The small molecule below binds the protein below.
Small molecule (SMILES): Cc1noc(C)c1S(=O)(=O)N[C@H](C)c1ccc(-c2cc(F)cnc2Cl)cc1

Sequence of chain 1.A:
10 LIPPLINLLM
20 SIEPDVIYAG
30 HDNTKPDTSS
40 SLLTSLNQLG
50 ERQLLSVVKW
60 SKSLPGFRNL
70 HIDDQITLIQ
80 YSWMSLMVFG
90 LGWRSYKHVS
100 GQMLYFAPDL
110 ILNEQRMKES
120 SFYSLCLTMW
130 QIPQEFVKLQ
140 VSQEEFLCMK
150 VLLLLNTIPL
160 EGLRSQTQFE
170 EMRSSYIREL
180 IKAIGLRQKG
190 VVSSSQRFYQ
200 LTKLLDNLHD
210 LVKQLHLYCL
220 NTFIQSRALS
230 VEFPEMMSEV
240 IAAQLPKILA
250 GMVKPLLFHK

Binding-site contacts:
Ligand atom N6 contacts residue PHE105 of chain 1.A at 3.8 Å.
Ligand atom C24 contacts residue ASN46 of chain 1.A at 3.4 Å.
Ligand atom C10 contacts residue ASN46 of chain 1.A at 3.8 Å.
Ligand atom N20 contacts residue MET83 of chain 1.A at 3.1 Å (h-bond).
Ligand atom F2 contacts residue MET86 of chain 1.A at 3.9 Å.
Ligand atom C25 contacts residue LEU45 of chain 1.A at 3.7 Å (hydrophobic).
Ligand atom F2 contacts residue VAL87 of chain 1.A at 3.1 Å.
Ligand atom N14 contacts residue ASN46 of chain 1.A at 2.8 Å (h-bond).
Ligand atom C24 contacts residue TRP82 of chain 1.A at 3.9 Å (hydrophobic).
Ligand atom C2 contacts residue LEU90 of chain 1.A at 3.8 Å (hydrophobic).
Ligand atom C1 contacts residue MET86 of chain 1.A at 3.4 Å (hydrophobic).
Ligand atom C5 contacts residue MET86 of chain 1.A at 3.7 Å (hydrophobic).
Ligand atom CL2 contacts residue LEU48 of chain 1.A at 3.7 Å.
Ligand atom N6 contacts residue MET86 of chain 1.A at 3.9 Å.
Ligand atom C9 contacts residue ASN46 of chain 1.A at 3.2 Å.
Ligand atom CL2 contacts residue LEU45 of chain 1.A at 3.2 Å.
Ligand atom O16 contacts residue TYR217 of chain 1.A at 3.2 Å.
Ligand atom F2 contacts residue MET128 of chain 1.A at 3.8 Å.
Ligand atom O17 contacts residue CYS218 of chain 1.A at 3.5 Å.
Ligand atom O17 contacts residue PHE232 of chain 1.A at 3.3 Å.
Ligand atom C25 contacts residue LEU42 of chain 1.A at 3.0 Å (hydrophobic).
Ligand atom C19 contacts residue MET83 of chain 1.A at 3.8 Å (hydrophobic).
Ligand atom C25 contacts residue ASN46 of chain 1.A at 3.2 Å.
Ligand atom N6 contacts residue GLN52 of chain 1.A at 3.8 Å.
Ligand atom C23 contacts residue LEU124 of chain 1.A at 3.8 Å (hydrophobic).
Ligand atom C9 contacts residue LEU45 of chain 1.A at 3.8 Å (hydrophobic).
Ligand atom C8 contacts residue LEU45 of chain 1.A at 3.7 Å (hydrophobic).
Ligand atom C10 contacts residue LEU45 of chain 1.A at 3.9 Å (hydrophobic).
Ligand atom C13 contacts residue LEU42 of chain 1.A at 3.9 Å (hydrophobic).
Ligand atom O16 contacts residue THR221 of chain 1.A at 3.8 Å.
Ligand atom C1 contacts residue LEU90 of chain 1.A at 3.8 Å (hydrophobic).
Ligand atom C3 contacts residue MET128 of chain 1.A at 3.7 Å (hydrophobic).
Ligand atom F2 contacts residue LEU90 of chain 1.A at 3.6 Å.
Ligand atom O16 contacts residue CYS218 of chain 1.A at 3.8 Å.
Ligand atom O21 contacts residue MET83 of chain 1.A at 3.3 Å.
Ligand atom C5 contacts residue PHE105 of chain 1.A at 3.8 Å (hydrophobic).
Ligand atom O21 contacts residue TRP82 of chain 1.A at 3.7 Å.
Ligand atom S15 contacts residue CYS218 of chain 1.A at 4.0 Å.
Ligand atom C13 contacts residue ASN46 of chain 1.A at 3.5 Å.
Ligand atom C24 contacts residue MET236 of chain 1.A at 3.3 Å (hydrophobic).